Binding-site contacts:
Ligand atom C8 contacts residue GLY21 of chain 1.A at 3.7 Å.
Ligand atom N2 contacts residue ASN25 of chain 1.A at 3.0 Å (h-bond).
Ligand atom C4 contacts residue ASN25 of chain 1.A at 4.2 Å.
Ligand atom O5 contacts residue ASN25 of chain 1.A at 2.3 Å (h-bond).
Ligand atom C8 contacts residue LEU50 of chain 1.A at 4.4 Å (hydrophobic).
Ligand atom O7 contacts residue SER55 of chain 1.A at 4.3 Å.
Ligand atom C8 contacts residue PHE20 of chain 1.A at 3.9 Å (hydrophobic).
Ligand atom C5 contacts residue ASN25 of chain 1.A at 3.6 Å.
Ligand atom C7 contacts residue GLY21 of chain 1.A at 3.7 Å.
Ligand atom C3 contacts residue ASN25 of chain 1.A at 3.8 Å.
Ligand atom C7 contacts residue ASN25 of chain 1.A at 3.8 Å.
Ligand atom C1 contacts residue ASN25 of chain 1.A at 1.4 Å.
Ligand atom C8 contacts residue PHE24 of chain 1.A at 4.2 Å (hydrophobic).
Ligand atom N2 contacts residue GLY21 of chain 1.A at 4.5 Å.
Ligand atom C8 contacts residue VAL49 of chain 1.A at 4.0 Å (hydrophobic).
Ligand atom C2 contacts residue ASN25 of chain 1.A at 2.5 Å.
Ligand atom O7 contacts residue GLY21 of chain 1.A at 3.6 Å.
Ligand atom O7 contacts residue ASN25 of chain 1.A at 4.1 Å.

This small molecule binds to this protein.
Small molecule (SMILES): CC(=O)N[C@H]1[C@H](O[C@H]2[C@H](O)[C@@H](NC(C)=O)CO[C@@H]2CO)O[C@H](CO)[C@@H](O[C@@H]2O[C@H](CO)[C@@H](O)[C@H](O)[C@@H]2O)[C@@H]1O

Sequence of chain 1.A:
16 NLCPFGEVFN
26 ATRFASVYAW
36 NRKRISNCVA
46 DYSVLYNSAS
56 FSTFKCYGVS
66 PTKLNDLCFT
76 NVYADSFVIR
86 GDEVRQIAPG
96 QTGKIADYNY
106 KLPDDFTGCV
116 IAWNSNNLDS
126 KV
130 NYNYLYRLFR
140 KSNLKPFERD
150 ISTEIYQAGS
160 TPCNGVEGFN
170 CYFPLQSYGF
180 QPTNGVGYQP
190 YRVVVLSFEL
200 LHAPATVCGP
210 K